Sequence of chain 28.D:
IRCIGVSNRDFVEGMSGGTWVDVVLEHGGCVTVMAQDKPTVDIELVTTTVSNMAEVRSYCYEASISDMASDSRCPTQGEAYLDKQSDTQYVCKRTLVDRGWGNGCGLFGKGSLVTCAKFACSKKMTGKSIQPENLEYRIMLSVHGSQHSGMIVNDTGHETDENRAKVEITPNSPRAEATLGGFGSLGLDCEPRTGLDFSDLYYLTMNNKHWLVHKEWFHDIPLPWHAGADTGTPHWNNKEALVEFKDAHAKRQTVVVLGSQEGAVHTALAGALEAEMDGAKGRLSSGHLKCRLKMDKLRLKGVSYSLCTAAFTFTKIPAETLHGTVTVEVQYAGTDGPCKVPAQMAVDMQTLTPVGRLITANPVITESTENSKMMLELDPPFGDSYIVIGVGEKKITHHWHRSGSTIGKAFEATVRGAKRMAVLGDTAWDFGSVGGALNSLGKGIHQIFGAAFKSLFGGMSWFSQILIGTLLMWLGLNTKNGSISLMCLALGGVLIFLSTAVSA

The protein below binds the small molecule below.
Small molecule (SMILES): CC(=O)N[C@@H]1[C@@H](O)[C@H](O)[C@@H](CO)O[C@H]1O

Binding-site contacts:
Ligand atom O5 contacts residue HIS158 of chain 28.D at 3.5 Å.
Ligand atom C7 contacts residue SER149 of chain 28.D at 4.4 Å.
Ligand atom C6 contacts residue GLY157 of chain 28.D at 3.9 Å.
Ligand atom O5 contacts residue ASN154 of chain 28.D at 2.4 Å (h-bond).
Ligand atom C3 contacts residue HIS158 of chain 28.D at 4.4 Å.
Ligand atom O7 contacts residue SER149 of chain 28.D at 3.4 Å (h-bond).
Ligand atom C7 contacts residue ASN154 of chain 28.D at 3.2 Å.
Ligand atom C3 contacts residue ASN154 of chain 28.D at 3.8 Å.
Ligand atom C2 contacts residue ASN154 of chain 28.D at 2.5 Å.
Ligand atom O6 contacts residue HIS158 of chain 28.D at 4.2 Å.
Ligand atom C4 contacts residue HIS158 of chain 28.D at 4.1 Å.
Ligand atom C7 contacts residue VAL153 of chain 28.D at 3.6 Å (hydrophobic).
Ligand atom O7 contacts residue GLY150 of chain 28.D at 3.4 Å.
Ligand atom C6 contacts residue HIS158 of chain 28.D at 4.3 Å.
Ligand atom C1 contacts residue HIS158 of chain 28.D at 3.9 Å.
Ligand atom C5 contacts residue HIS158 of chain 28.D at 4.2 Å.
Ligand atom O6 contacts residue GLY157 of chain 28.D at 3.1 Å.
Ligand atom O7 contacts residue VAL153 of chain 28.D at 3.3 Å.
Ligand atom O3 contacts residue HIS148 of chain 28.D at 3.7 Å.
Ligand atom C8 contacts residue ASN154 of chain 28.D at 3.1 Å.
Ligand atom O7 contacts residue ASN154 of chain 28.D at 4.2 Å.
Ligand atom C1 contacts residue ASN154 of chain 28.D at 1.4 Å.
Ligand atom C5 contacts residue ASN154 of chain 28.D at 3.7 Å.
Ligand atom O6 contacts residue ASN154 of chain 28.D at 4.2 Å.
Ligand atom C8 contacts residue VAL153 of chain 28.D at 3.2 Å (hydrophobic).
Ligand atom C2 contacts residue HIS158 of chain 28.D at 3.7 Å.
Ligand atom N2 contacts residue ASN154 of chain 28.D at 2.8 Å (h-bond).
Ligand atom C4 contacts residue ASN154 of chain 28.D at 4.3 Å.